A small-molecule ligand and the protein it binds are described below.
Small molecule (SMILES): CC(=O)N[C@H]1[C@H](O[C@H]2[C@H](O)[C@@H](NC(C)=O)CO[C@@H]2CO)O[C@H](CO)[C@@H](O)[C@@H]1O

Sequence of chain 1.C:
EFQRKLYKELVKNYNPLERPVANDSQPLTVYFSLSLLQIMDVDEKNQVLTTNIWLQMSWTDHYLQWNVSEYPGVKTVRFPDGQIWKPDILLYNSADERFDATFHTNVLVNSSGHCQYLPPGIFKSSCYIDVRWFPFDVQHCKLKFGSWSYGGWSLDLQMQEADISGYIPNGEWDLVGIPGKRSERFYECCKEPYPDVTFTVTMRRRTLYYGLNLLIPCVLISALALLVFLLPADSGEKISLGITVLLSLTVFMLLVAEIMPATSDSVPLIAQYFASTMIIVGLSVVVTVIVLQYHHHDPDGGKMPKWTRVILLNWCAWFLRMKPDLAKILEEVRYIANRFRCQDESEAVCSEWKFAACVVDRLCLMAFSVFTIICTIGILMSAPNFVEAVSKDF

Binding-site contacts:
Ligand atom C5 contacts residue ASN23 of chain 1.C at 3.5 Å.
Ligand atom C2 contacts residue ASN23 of chain 1.C at 2.4 Å.
Ligand atom C1 contacts residue ASN23 of chain 1.C at 1.4 Å.
Ligand atom C4 contacts residue ASN23 of chain 1.C at 4.2 Å.
Ligand atom O7 contacts residue ASN23 of chain 1.C at 4.1 Å.
Ligand atom C6 contacts residue GLN26 of chain 1.C at 3.5 Å.
Ligand atom C7 contacts residue ASN23 of chain 1.C at 3.6 Å.
Ligand atom C3 contacts residue ASN23 of chain 1.C at 3.8 Å.
Ligand atom O5 contacts residue ASN23 of chain 1.C at 2.3 Å (h-bond).
Ligand atom C1 contacts residue GLN26 of chain 1.C at 4.0 Å.
Ligand atom C5 contacts residue GLN26 of chain 1.C at 4.1 Å.
Ligand atom N2 contacts residue ASN23 of chain 1.C at 3.0 Å (h-bond).
Ligand atom C5 contacts residue SER25 of chain 1.C at 4.1 Å.
Ligand atom C8 contacts residue ASN23 of chain 1.C at 4.0 Å.
Ligand atom O5 contacts residue GLN26 of chain 1.C at 3.3 Å (h-bond).
Ligand atom O6 contacts residue GLN26 of chain 1.C at 2.9 Å (h-bond).
Ligand atom O6 contacts residue SER25 of chain 1.C at 4.2 Å.
Ligand atom O5 contacts residue SER25 of chain 1.C at 4.2 Å.
Ligand atom C1 contacts residue SER25 of chain 1.C at 4.0 Å.